Sequence of chain 1.C:
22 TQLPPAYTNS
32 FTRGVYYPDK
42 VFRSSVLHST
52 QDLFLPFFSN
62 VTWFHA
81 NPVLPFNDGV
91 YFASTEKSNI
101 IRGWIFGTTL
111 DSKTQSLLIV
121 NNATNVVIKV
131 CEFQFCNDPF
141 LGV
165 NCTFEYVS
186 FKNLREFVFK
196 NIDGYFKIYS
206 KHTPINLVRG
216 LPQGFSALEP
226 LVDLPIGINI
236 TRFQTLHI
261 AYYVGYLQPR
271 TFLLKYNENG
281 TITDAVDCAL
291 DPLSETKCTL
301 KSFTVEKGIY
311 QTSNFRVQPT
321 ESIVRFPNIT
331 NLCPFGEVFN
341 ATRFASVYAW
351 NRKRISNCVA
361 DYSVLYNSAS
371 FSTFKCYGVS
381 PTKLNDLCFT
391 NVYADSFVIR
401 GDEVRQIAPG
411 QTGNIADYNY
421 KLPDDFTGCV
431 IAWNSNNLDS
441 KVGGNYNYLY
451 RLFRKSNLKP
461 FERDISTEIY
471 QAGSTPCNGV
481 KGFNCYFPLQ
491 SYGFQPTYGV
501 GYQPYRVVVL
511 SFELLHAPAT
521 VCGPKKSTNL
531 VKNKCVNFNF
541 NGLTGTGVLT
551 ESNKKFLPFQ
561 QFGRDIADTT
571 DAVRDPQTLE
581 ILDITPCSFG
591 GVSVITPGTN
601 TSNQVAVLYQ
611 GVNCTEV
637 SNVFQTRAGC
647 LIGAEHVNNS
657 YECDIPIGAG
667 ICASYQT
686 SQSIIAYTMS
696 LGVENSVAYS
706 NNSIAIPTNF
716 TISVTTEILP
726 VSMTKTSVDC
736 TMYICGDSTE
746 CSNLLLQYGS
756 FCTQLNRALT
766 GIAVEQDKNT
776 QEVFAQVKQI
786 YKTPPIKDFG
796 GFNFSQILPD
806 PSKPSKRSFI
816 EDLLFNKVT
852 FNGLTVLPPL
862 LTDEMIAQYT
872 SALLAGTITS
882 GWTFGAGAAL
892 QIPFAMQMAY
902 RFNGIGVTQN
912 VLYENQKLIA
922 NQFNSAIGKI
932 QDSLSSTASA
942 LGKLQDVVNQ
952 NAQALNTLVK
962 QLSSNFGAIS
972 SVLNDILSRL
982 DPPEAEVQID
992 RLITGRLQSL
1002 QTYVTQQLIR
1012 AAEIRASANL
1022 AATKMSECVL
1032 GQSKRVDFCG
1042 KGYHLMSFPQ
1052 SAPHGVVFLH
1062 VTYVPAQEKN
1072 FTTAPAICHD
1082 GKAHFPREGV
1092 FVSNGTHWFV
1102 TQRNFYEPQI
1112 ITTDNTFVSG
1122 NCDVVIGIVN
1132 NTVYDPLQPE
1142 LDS

Binding-site contacts:
Ligand atom O6 contacts residue TYR348 of chain 1.C at 3.9 Å.
Ligand atom N2 contacts residue ASN165 of chain 1.A at 2.9 Å (h-bond).
Ligand atom O5 contacts residue ASN165 of chain 1.A at 2.4 Å (h-bond).
Ligand atom O6 contacts residue ALA349 of chain 1.C at 4.4 Å.
Ligand atom C1 contacts residue ASN165 of chain 1.A at 1.4 Å.
Ligand atom C2 contacts residue ASN165 of chain 1.A at 2.5 Å.
Ligand atom C7 contacts residue ASN165 of chain 1.A at 4.1 Å.
Ligand atom C6 contacts residue TYR348 of chain 1.C at 3.7 Å (hydrophobic).
Ligand atom C5 contacts residue ASN165 of chain 1.A at 3.6 Å.
Ligand atom C3 contacts residue ASN165 of chain 1.A at 3.8 Å.
Ligand atom C8 contacts residue ASN164 of chain 1.A at 3.7 Å.
Ligand atom C4 contacts residue ASN165 of chain 1.A at 4.2 Å.

Sequence of chain 1.A:
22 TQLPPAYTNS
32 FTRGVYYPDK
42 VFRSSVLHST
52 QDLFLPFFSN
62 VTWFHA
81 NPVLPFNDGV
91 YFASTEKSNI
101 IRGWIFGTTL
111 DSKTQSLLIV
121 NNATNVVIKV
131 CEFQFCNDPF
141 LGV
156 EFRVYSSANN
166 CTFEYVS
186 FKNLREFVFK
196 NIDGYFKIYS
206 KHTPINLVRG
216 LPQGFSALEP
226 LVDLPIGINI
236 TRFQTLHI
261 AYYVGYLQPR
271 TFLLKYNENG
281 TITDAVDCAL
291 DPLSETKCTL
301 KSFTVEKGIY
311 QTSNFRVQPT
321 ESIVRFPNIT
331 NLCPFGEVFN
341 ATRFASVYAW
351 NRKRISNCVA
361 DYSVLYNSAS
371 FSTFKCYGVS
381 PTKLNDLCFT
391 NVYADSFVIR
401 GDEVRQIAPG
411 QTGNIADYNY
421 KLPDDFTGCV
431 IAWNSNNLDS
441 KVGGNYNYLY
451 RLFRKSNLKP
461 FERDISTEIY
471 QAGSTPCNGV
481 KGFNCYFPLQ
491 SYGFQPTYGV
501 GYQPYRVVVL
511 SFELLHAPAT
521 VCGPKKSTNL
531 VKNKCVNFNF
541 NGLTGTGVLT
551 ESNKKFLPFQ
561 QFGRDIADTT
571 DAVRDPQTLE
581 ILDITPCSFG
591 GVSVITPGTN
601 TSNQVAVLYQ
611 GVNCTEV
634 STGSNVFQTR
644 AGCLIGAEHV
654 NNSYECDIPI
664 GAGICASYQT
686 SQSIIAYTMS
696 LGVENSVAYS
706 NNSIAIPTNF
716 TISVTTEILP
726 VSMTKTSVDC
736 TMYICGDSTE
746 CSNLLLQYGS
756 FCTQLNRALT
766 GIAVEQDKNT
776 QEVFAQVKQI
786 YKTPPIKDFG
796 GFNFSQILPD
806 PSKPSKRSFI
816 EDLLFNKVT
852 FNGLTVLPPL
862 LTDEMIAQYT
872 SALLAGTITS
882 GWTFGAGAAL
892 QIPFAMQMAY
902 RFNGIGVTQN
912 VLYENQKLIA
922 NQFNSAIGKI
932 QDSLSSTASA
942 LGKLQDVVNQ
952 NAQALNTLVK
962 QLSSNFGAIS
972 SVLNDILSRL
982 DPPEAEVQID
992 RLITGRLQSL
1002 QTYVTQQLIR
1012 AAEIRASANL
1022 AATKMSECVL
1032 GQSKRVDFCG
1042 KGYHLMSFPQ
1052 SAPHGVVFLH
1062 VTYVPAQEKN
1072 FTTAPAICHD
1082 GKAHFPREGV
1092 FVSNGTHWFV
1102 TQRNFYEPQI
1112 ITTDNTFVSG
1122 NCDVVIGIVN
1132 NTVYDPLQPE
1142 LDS

The small molecule below binds the protein below.
Small molecule (SMILES): CC(=O)N[C@@H]1[C@@H](O)[C@H](O)[C@@H](CO)O[C@H]1O